Binding-site contacts:
Ligand atom O contacts residue TYR159 of chain 1.A at 2.6 Å (h-bond).
Ligand atom OG1 contacts residue GLN67 of chain 1.A at 3.1 Å (h-bond).
Ligand atom CG2 contacts residue GLN67 of chain 1.A at 3.4 Å.
Ligand atom CA contacts residue TYR99 of chain 1.A at 3.4 Å (hydrophobic).
Ligand atom OE2 contacts residue TYR116 of chain 1.A at 2.6 Å (h-bond).
Ligand atom O contacts residue ASN80 of chain 1.A at 3.0 Å (h-bond).
Ligand atom OXT contacts residue THR143 of chain 1.A at 2.7 Å (h-bond).
Ligand atom OXT contacts residue LYS146 of chain 1.A at 3.3 Å (salt-bridge).
Ligand atom C contacts residue TYR7 of chain 1.A at 3.4 Å (hydrophobic).
Ligand atom O contacts residue TYR84 of chain 1.A at 3.3 Å (h-bond).
Ligand atom O contacts residue LYS146 of chain 1.A at 2.5 Å (salt-bridge).
Ligand atom CD contacts residue TYR159 of chain 1.A at 3.4 Å (hydrophobic).
Ligand atom O contacts residue LYS66 of chain 1.A at 2.7 Å (salt-bridge).
Ligand atom CB contacts residue GLN67 of chain 1.A at 3.4 Å.
Ligand atom CD contacts residue TYR74 of chain 1.A at 3.2 Å (hydrophobic).
Ligand atom OE2 contacts residue ARG156 of chain 1.A at 3.1 Å.
Ligand atom OE1 contacts residue TYR159 of chain 1.A at 3.4 Å.
Ligand atom N contacts residue TYR99 of chain 1.A at 3.0 Å (h-bond).
Ligand atom CG2 contacts residue TYR95 of chain 1.A at 3.4 Å (hydrophobic).
Ligand atom CB contacts residue TYR99 of chain 1.A at 3.3 Å (hydrophobic).
Ligand atom CG2 contacts residue THR143 of chain 1.A at 3.4 Å.
Ligand atom OG1 contacts residue GLU63 of chain 1.A at 3.1 Å (salt-bridge).
Ligand atom O contacts residue TRP147 of chain 1.A at 3.0 Å (h-bond).
Ligand atom N contacts residue TYR171 of chain 1.A at 2.6 Å (h-bond).
Ligand atom CD2 contacts residue THR73 of chain 1.A at 3.3 Å.
Ligand atom OXT contacts residue TYR84 of chain 1.A at 2.8 Å (h-bond).
Ligand atom OE1 contacts residue ARG114 of chain 1.A at 2.9 Å (salt-bridge).
Ligand atom OE2 contacts residue TYR74 of chain 1.A at 3.1 Å (h-bond).
Ligand atom OE1 contacts residue ARG156 of chain 1.A at 3.2 Å (salt-bridge).
Ligand atom CA contacts residue TYR171 of chain 1.A at 3.4 Å (hydrophobic).
Ligand atom CA contacts residue ARG156 of chain 1.A at 3.3 Å.
Ligand atom CB contacts residue ARG156 of chain 1.A at 3.1 Å.
Ligand atom N contacts residue TYR7 of chain 1.A at 3.0 Å (h-bond).
Ligand atom OE1 contacts residue TYR74 of chain 1.A at 2.7 Å (h-bond).
Ligand atom OE2 contacts residue ARG114 of chain 1.A at 3.1 Å (salt-bridge).
Ligand atom C contacts residue LYS146 of chain 1.A at 3.2 Å.
Ligand atom CA contacts residue TYR7 of chain 1.A at 3.4 Å (hydrophobic).
Ligand atom CG2 contacts residue TYR7 of chain 1.A at 3.3 Å (hydrophobic).
Ligand atom N contacts residue GLU63 of chain 1.A at 3.0 Å (salt-bridge).
Ligand atom N contacts residue SER167 of chain 1.A at 3.1 Å (h-bond).

Sequence of chain 1.A:
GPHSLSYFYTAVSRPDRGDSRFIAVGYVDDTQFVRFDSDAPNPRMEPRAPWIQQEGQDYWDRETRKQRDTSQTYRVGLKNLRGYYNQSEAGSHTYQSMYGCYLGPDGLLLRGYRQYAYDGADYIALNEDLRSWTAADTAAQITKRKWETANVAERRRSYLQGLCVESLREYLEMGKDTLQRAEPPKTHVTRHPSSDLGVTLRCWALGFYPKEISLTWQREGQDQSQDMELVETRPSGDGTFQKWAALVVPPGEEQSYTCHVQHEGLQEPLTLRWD

The protein below binds the small molecule below.
Small molecule (SMILES): CC[C@H](C)[C@H](NC(=O)[C@H](CCC(=O)O)NC(=O)[C@@H](NC(=O)[C@H](C)N)[C@@H](C)O)C(=O)N[C@@H](CCCN=C(N)N)C(=O)N[C@@H](CCC(=O)O)C(=O)N[C@@H](CC(C)C)C(=O)N[C@@H](CC(C)C)C(=O)N[C@H](C(=O)O)C(C)C